Sequence of chain 1.A:
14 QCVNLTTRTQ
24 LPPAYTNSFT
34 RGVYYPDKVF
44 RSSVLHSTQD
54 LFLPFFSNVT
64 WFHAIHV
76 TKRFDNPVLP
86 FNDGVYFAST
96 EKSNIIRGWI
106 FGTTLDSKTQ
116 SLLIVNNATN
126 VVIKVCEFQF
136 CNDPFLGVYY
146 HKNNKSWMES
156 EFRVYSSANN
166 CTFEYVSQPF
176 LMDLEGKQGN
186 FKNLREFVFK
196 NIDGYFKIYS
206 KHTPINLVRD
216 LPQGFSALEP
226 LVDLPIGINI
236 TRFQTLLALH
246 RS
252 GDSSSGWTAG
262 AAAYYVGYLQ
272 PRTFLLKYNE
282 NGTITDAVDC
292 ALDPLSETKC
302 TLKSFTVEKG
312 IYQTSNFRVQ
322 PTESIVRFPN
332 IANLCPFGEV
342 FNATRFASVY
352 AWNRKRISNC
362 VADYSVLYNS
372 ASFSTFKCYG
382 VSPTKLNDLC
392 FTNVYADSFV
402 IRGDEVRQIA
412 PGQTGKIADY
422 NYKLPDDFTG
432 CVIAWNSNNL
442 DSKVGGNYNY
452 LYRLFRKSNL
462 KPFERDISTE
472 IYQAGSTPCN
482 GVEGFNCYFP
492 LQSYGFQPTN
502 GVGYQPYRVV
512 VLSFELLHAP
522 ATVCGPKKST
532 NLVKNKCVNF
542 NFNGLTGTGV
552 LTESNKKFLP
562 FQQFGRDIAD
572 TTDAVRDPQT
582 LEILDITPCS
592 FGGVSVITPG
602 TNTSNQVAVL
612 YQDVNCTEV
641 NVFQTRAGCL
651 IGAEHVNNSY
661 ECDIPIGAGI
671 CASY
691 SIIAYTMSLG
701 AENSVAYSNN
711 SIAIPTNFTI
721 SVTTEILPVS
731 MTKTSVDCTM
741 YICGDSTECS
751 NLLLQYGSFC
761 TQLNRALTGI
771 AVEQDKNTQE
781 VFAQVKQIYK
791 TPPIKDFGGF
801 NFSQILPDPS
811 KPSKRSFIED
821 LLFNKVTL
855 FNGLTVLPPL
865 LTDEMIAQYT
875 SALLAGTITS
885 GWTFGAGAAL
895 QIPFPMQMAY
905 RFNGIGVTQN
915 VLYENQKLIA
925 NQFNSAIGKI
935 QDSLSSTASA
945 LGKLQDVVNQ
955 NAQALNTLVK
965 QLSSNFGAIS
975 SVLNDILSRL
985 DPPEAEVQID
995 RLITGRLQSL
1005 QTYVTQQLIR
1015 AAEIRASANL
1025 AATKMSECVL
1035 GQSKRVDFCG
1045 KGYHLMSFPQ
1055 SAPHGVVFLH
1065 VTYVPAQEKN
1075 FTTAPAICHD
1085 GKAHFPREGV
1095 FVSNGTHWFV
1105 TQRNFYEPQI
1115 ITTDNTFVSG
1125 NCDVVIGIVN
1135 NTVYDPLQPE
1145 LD

Binding-site contacts:
Ligand atom O6 contacts residue GLN804 of chain 1.A at 4.1 Å.
Ligand atom O7 contacts residue ASN801 of chain 1.A at 3.9 Å.
Ligand atom O5 contacts residue SER803 of chain 1.A at 3.6 Å.
Ligand atom N2 contacts residue ASN801 of chain 1.A at 2.9 Å (h-bond).
Ligand atom C4 contacts residue ASN801 of chain 1.A at 4.2 Å.
Ligand atom C3 contacts residue ASN801 of chain 1.A at 3.8 Å.
Ligand atom C5 contacts residue SER803 of chain 1.A at 3.7 Å.
Ligand atom C1 contacts residue SER803 of chain 1.A at 3.5 Å.
Ligand atom C1 contacts residue ASN801 of chain 1.A at 1.4 Å.
Ligand atom C6 contacts residue SER803 of chain 1.A at 4.4 Å.
Ligand atom C7 contacts residue ASN801 of chain 1.A at 3.6 Å.
Ligand atom C2 contacts residue ASN801 of chain 1.A at 2.5 Å.
Ligand atom C5 contacts residue ASN801 of chain 1.A at 3.6 Å.
Ligand atom C6 contacts residue GLN804 of chain 1.A at 3.9 Å.
Ligand atom O5 contacts residue ASN801 of chain 1.A at 2.4 Å (h-bond).

A protein and the small-molecule ligand that binds it are described below.
Small molecule (SMILES): CC(=O)N[C@@H]1[C@@H](O)[C@H](O)[C@@H](CO)O[C@H]1O